Sequence of chain 1.B:
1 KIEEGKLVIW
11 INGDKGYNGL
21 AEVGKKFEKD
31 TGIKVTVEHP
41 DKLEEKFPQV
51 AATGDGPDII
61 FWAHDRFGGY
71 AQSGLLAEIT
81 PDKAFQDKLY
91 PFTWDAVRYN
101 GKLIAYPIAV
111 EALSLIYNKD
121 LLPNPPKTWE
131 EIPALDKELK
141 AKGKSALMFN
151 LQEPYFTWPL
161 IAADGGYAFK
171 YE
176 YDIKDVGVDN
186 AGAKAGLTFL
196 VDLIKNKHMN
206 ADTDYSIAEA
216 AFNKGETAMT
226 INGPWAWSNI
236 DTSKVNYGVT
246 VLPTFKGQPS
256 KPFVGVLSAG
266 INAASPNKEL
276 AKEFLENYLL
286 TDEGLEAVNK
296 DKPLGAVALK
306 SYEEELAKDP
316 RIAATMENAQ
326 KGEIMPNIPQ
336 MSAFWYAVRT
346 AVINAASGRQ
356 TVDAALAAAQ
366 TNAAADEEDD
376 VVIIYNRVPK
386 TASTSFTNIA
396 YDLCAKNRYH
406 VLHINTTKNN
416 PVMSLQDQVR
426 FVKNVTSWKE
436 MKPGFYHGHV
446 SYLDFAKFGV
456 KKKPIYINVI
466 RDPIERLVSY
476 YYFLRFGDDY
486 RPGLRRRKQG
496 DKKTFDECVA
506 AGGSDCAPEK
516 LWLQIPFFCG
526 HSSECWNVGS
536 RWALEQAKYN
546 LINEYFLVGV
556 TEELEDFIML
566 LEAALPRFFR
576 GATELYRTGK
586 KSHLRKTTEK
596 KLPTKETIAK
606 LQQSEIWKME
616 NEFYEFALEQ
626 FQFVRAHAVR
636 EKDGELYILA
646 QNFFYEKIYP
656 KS

The small molecule below binds the protein below.
Small molecule (SMILES): Nc1ncnc2c1ncn2[C@@H]1O[C@H](COP(=O)(O)O)[C@@H](OP(=O)(O)O)[C@H]1O

Binding-site contacts:
Ligand atom O1P contacts residue LYS595 of chain 1.B at 3.4 Å.
Ligand atom O4' contacts residue ALA387 of chain 1.B at 3.2 Å (h-bond).
Ligand atom N3 contacts residue THR556 of chain 1.B at 3.5 Å.
Ligand atom O4P contacts residue THR389 of chain 1.B at 2.9 Å (h-bond).
Ligand atom C8 contacts residue LEU589 of chain 1.B at 3.3 Å (hydrophobic).
Ligand atom N7 contacts residue SER390 of chain 1.B at 2.8 Å (h-bond).
Ligand atom P2 contacts residue ALA387 of chain 1.B at 3.6 Å.
Ligand atom C2 contacts residue THR556 of chain 1.B at 3.5 Å.
Ligand atom O5P contacts residue SER388 of chain 1.B at 2.7 Å (h-bond).
Ligand atom O3' contacts residue ARG466 of chain 1.B at 3.4 Å (salt-bridge).
Ligand atom O5' contacts residue LYS385 of chain 1.B at 3.1 Å.
Ligand atom N6 contacts residue TYR581 of chain 1.B at 3.2 Å (h-bond).
Ligand atom O5P contacts residue THR386 of chain 1.B at 3.0 Å (h-bond).
Ligand atom O5P contacts residue LYS385 of chain 1.B at 3.2 Å (salt-bridge).
Ligand atom P2 contacts residue LYS385 of chain 1.B at 3.6 Å.
Ligand atom C5' contacts residue ARG590 of chain 1.B at 3.5 Å.
Ligand atom O5P contacts residue ALA387 of chain 1.B at 3.3 Å (h-bond).
Ligand atom N7 contacts residue SER587 of chain 1.B at 3.5 Å (h-bond).
Ligand atom O5' contacts residue THR386 of chain 1.B at 3.3 Å (h-bond).
Ligand atom O2P contacts residue THR592 of chain 1.B at 3.0 Å (h-bond).
Ligand atom C4 contacts residue ALA387 of chain 1.B at 3.4 Å (hydrophobic).
Ligand atom C5 contacts residue ALA387 of chain 1.B at 3.5 Å (hydrophobic).
Ligand atom N9 contacts residue ALA387 of chain 1.B at 3.6 Å.
Ligand atom O5' contacts residue ALA387 of chain 1.B at 3.1 Å (h-bond).
Ligand atom O1P contacts residue SER474 of chain 1.B at 2.5 Å (h-bond).
Ligand atom C6 contacts residue HIS588 of chain 1.B at 3.6 Å.
Ligand atom P2 contacts residue SER388 of chain 1.B at 3.6 Å.
Ligand atom C3' contacts residue ARG590 of chain 1.B at 3.5 Å.
Ligand atom N6 contacts residue SER587 of chain 1.B at 3.0 Å (h-bond).
Ligand atom O4P contacts residue ALA387 of chain 1.B at 3.6 Å.
Ligand atom O3P contacts residue ARG466 of chain 1.B at 3.1 Å (salt-bridge).
Ligand atom N7 contacts residue HIS588 of chain 1.B at 3.5 Å.
Ligand atom O6P contacts residue ARG590 of chain 1.B at 3.3 Å.
Ligand atom P1 contacts residue SER474 of chain 1.B at 3.6 Å.
Ligand atom O2P contacts residue LYS591 of chain 1.B at 3.5 Å.
Ligand atom C8 contacts residue SER390 of chain 1.B at 3.2 Å.
Ligand atom O1P contacts residue THR592 of chain 1.B at 2.6 Å (h-bond).
Ligand atom O3P contacts residue LYS595 of chain 1.B at 3.0 Å (salt-bridge).
Ligand atom O6P contacts residue LYS385 of chain 1.B at 3.5 Å.
Ligand atom O4P contacts residue SER388 of chain 1.B at 3.3 Å (h-bond).